Sequence of chain 1.A:
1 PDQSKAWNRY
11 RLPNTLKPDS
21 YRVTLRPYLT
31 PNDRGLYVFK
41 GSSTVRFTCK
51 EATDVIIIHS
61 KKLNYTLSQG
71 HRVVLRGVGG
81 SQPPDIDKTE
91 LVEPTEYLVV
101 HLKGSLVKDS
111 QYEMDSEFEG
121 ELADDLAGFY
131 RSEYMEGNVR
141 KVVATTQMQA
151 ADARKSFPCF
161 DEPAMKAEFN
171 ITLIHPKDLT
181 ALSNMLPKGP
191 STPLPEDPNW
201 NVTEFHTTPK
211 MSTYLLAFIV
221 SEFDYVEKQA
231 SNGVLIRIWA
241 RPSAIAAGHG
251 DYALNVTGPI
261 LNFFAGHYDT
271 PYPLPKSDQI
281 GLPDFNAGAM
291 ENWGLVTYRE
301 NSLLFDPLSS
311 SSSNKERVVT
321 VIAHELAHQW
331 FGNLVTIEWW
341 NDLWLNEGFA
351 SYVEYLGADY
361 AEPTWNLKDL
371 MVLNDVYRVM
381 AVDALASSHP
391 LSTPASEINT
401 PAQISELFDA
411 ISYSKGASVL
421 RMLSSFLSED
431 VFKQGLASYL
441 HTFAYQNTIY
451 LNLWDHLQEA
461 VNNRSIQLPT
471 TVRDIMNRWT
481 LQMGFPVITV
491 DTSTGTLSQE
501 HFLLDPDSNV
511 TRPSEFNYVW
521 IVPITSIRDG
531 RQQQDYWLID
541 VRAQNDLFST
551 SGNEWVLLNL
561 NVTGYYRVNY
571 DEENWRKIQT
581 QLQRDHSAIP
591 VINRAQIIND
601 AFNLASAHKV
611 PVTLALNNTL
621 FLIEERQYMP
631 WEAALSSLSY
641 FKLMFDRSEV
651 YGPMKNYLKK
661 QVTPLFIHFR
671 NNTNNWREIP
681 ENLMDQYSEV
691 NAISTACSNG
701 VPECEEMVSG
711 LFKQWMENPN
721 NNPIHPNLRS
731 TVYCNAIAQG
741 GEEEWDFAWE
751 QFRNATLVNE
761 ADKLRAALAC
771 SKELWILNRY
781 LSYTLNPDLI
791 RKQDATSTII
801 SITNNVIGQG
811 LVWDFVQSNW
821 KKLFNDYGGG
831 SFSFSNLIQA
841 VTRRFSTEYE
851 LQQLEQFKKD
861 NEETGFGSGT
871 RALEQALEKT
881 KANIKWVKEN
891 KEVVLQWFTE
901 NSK

The protein below binds the small molecule below.
Small molecule (SMILES): CC(=O)N[C@@H]1[C@@H](O)[C@H](O)[C@@H](CO)O[C@H]1O

Binding-site contacts:
Ligand atom C2 contacts residue ASN64 of chain 1.A at 2.5 Å.
Ligand atom C4 contacts residue ASN64 of chain 1.A at 4.2 Å.
Ligand atom O5 contacts residue ASN64 of chain 1.A at 2.3 Å (h-bond).
Ligand atom C8 contacts residue GLU119 of chain 1.A at 3.9 Å.
Ligand atom O7 contacts residue ASN64 of chain 1.A at 3.9 Å.
Ligand atom C5 contacts residue ASN64 of chain 1.A at 3.6 Å.
Ligand atom C8 contacts residue VAL38 of chain 1.A at 3.8 Å (hydrophobic).
Ligand atom C8 contacts residue GLY120 of chain 1.A at 3.4 Å.
Ligand atom N2 contacts residue ASN64 of chain 1.A at 3.0 Å (h-bond).
Ligand atom O3 contacts residue LEU36 of chain 1.A at 3.9 Å.
Ligand atom C7 contacts residue ASN64 of chain 1.A at 3.6 Å.
Ligand atom C8 contacts residue GLU121 of chain 1.A at 3.5 Å.
Ligand atom C3 contacts residue ASN64 of chain 1.A at 3.8 Å.
Ligand atom C1 contacts residue ASN64 of chain 1.A at 1.4 Å.
Ligand atom C7 contacts residue GLU119 of chain 1.A at 4.4 Å.
Ligand atom O7 contacts residue GLU119 of chain 1.A at 3.8 Å.